The small molecule below binds the protein below.
Small molecule (SMILES): COc1ccc2cc1Oc1cc3c(cc1OC)CC[N+](C)(C)[C@H]3Cc1ccc(cc1)Oc1c(OC)c(OC)cc3c1[C@@H](C2)[N+](C)(C)CC3

Sequence of chain 1.J:
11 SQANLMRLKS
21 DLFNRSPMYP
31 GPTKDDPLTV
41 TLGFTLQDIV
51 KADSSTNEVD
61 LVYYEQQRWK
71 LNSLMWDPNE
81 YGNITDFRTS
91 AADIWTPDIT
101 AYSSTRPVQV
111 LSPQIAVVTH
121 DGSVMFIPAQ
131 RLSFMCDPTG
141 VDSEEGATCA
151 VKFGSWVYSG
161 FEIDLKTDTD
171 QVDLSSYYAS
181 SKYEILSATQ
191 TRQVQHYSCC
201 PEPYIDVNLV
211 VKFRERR

Binding-site contacts:
Ligand atom C47 contacts residue TRP156 of chain 1.I at 3.6 Å (hydrophobic).
Ligand atom C31 contacts residue TYR64 of chain 1.J at 3.0 Å (hydrophobic).
Ligand atom C36 contacts residue TYR102 of chain 1.I at 3.7 Å (hydrophobic).
Ligand atom C35 contacts residue LYS152 of chain 1.I at 3.4 Å.
Ligand atom C32 contacts residue TYR102 of chain 1.I at 3.9 Å (hydrophobic).
Ligand atom C15 contacts residue TYR197 of chain 1.I at 3.5 Å (hydrophobic).
Ligand atom C27 contacts residue LYS152 of chain 1.I at 3.2 Å.
Ligand atom C47 contacts residue SER155 of chain 1.I at 3.2 Å.
Ligand atom C38 contacts residue ILE127 of chain 1.J at 3.7 Å (hydrophobic).
Ligand atom N1 contacts residue TRP156 of chain 1.I at 3.7 Å.
Ligand atom O40 contacts residue LYS152 of chain 1.I at 3.8 Å.
Ligand atom C44 contacts residue SER175 of chain 1.J at 2.9 Å.
Ligand atom C46 contacts residue GLN47 of chain 1.J at 3.6 Å.
Ligand atom O42 contacts residue LYS152 of chain 1.I at 3.5 Å.
Ligand atom C28 contacts residue LYS152 of chain 1.I at 3.5 Å.
Ligand atom C24 contacts residue LYS152 of chain 1.I at 3.9 Å.
Ligand atom C2 contacts residue TRP156 of chain 1.I at 3.2 Å (hydrophobic).
Ligand atom O37 contacts residue TYR64 of chain 1.J at 3.5 Å.
Ligand atom C19 contacts residue SER176 of chain 1.J at 3.5 Å.
Ligand atom C47 contacts residue TYR102 of chain 1.I at 3.3 Å (hydrophobic).
Ligand atom C9 contacts residue TYR64 of chain 1.J at 3.6 Å (hydrophobic).
Ligand atom C21 contacts residue TYR197 of chain 1.I at 3.7 Å (hydrophobic).
Ligand atom C30 contacts residue SER176 of chain 1.J at 3.9 Å.
Ligand atom C17 contacts residue SER176 of chain 1.J at 3.2 Å.
Ligand atom C38 contacts residue GLN66 of chain 1.J at 3.6 Å.
Ligand atom C34 contacts residue TYR102 of chain 1.I at 3.7 Å (hydrophobic).
Ligand atom C46 contacts residue TYR102 of chain 1.I at 3.8 Å (hydrophobic).
Ligand atom C12 contacts residue SER176 of chain 1.J at 3.9 Å.
Ligand atom C43 contacts residue TRP156 of chain 1.I at 3.7 Å (hydrophobic).
Ligand atom O29 contacts residue SER176 of chain 1.J at 3.2 Å (h-bond).
Ligand atom C7 contacts residue TYR64 of chain 1.J at 3.8 Å (hydrophobic).
Ligand atom C33 contacts residue TYR102 of chain 1.I at 3.6 Å (hydrophobic).
Ligand atom C32 contacts residue TYR64 of chain 1.J at 3.0 Å (hydrophobic).
Ligand atom C38 contacts residue THR45 of chain 1.J at 3.7 Å.
Ligand atom C25 contacts residue LYS152 of chain 1.I at 3.6 Å.
Ligand atom C8 contacts residue TYR64 of chain 1.J at 3.4 Å (hydrophobic).
Ligand atom C3 contacts residue TRP156 of chain 1.I at 3.9 Å (hydrophobic).
Ligand atom O37 contacts residue THR45 of chain 1.J at 3.5 Å (h-bond).
Ligand atom C18 contacts residue TYR197 of chain 1.I at 3.7 Å (hydrophobic).
Ligand atom C26 contacts residue LYS152 of chain 1.I at 3.2 Å.

Sequence of chain 1.I:
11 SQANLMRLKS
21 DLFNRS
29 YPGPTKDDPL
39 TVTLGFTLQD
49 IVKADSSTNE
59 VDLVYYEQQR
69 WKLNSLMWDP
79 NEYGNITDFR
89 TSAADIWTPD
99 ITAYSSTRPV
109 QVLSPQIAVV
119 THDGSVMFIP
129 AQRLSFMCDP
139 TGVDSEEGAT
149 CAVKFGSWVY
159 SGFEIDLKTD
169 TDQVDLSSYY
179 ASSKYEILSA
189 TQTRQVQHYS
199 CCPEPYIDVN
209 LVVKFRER